The protein below binds the small molecule below.
Small molecule (SMILES): CC(=O)N[C@@H]1[C@@H](O)[C@H](O)[C@@H](CO)O[C@H]1O

Sequence of chain 1.A:
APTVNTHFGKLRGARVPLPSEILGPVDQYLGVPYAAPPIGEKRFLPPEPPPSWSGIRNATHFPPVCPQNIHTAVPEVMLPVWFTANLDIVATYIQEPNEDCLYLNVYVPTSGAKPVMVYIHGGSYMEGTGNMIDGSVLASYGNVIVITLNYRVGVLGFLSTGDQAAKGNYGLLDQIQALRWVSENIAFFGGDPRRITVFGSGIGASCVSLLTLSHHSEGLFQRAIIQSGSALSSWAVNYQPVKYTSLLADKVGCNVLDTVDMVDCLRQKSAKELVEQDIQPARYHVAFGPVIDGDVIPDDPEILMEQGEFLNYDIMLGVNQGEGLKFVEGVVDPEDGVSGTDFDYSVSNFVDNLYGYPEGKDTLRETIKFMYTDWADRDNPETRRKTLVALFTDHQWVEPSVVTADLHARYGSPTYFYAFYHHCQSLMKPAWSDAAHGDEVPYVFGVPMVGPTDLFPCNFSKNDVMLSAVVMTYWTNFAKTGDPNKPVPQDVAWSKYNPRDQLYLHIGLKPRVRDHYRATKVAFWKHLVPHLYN

Binding-site contacts:
Ligand atom C2 contacts residue ASN60 of chain 1.A at 2.5 Å.
Ligand atom O7 contacts residue ASN60 of chain 1.A at 3.8 Å.
Ligand atom C1 contacts residue ASN60 of chain 1.A at 1.4 Å.
Ligand atom C7 contacts residue ASN60 of chain 1.A at 3.5 Å.
Ligand atom O5 contacts residue ASN60 of chain 1.A at 2.4 Å (h-bond).
Ligand atom N2 contacts residue ASN60 of chain 1.A at 2.9 Å (h-bond).
Ligand atom C5 contacts residue ASN60 of chain 1.A at 3.7 Å.
Ligand atom C8 contacts residue ILE58 of chain 1.A at 3.7 Å (hydrophobic).
Ligand atom C4 contacts residue ASN60 of chain 1.A at 4.2 Å.
Ligand atom C3 contacts residue ASN60 of chain 1.A at 3.8 Å.